Binding-site contacts:
Ligand atom N1 contacts residue ASP97 of chain 2.B at 4.0 Å.
Ligand atom C7 contacts residue ARG258 of chain 2.B at 3.4 Å.
Ligand atom C2 contacts residue ILE118 of chain 2.B at 4.0 Å (hydrophobic).
Ligand atom C9 contacts residue ASP97 of chain 2.B at 4.2 Å.
Ligand atom N2 contacts residue LEU218 of chain 2.B at 3.5 Å.
Ligand atom C10 contacts residue ILE118 of chain 2.B at 4.0 Å (hydrophobic).
Ligand atom C9 contacts residue ARG258 of chain 2.B at 3.8 Å.
Ligand atom C6A contacts residue PHE193 of chain 2.B at 4.0 Å (hydrophobic).
Ligand atom N5 contacts residue ARG258 of chain 2.B at 3.7 Å.
Ligand atom C2 contacts residue ASN116 of chain 2.B at 3.9 Å.
Ligand atom C6 contacts residue ARG258 of chain 2.B at 3.6 Å.
Ligand atom N2 contacts residue ASN116 of chain 2.B at 2.7 Å (h-bond).
Ligand atom C6A contacts residue LYS224 of chain 2.B at 3.6 Å.
Ligand atom N1 contacts residue ASN116 of chain 2.B at 3.6 Å.
Ligand atom O4 contacts residue PHE193 of chain 2.B at 3.9 Å.
Ligand atom O4 contacts residue ASP186 of chain 2.B at 3.6 Å.
Ligand atom N1 contacts residue ARG258 of chain 2.B at 4.0 Å.
Ligand atom N5 contacts residue PHE193 of chain 2.B at 3.6 Å.
Ligand atom C10 contacts residue ARG258 of chain 2.B at 4.0 Å.
Ligand atom C10 contacts residue PHE193 of chain 2.B at 4.0 Å (hydrophobic).
Ligand atom N2 contacts residue ASP186 of chain 2.B at 3.2 Å (salt-bridge).
Ligand atom C4 contacts residue MET140 of chain 2.B at 4.2 Å (hydrophobic).
Ligand atom C6 contacts residue LYS224 of chain 2.B at 4.2 Å.
Ligand atom O4 contacts residue LYS224 of chain 2.B at 3.3 Å (salt-bridge).
Ligand atom N1 contacts residue ILE118 of chain 2.B at 3.5 Å.
Ligand atom N8 contacts residue ILE118 of chain 2.B at 3.6 Å.
Ligand atom C10 contacts residue LYS224 of chain 2.B at 4.2 Å.
Ligand atom C9 contacts residue ILE118 of chain 2.B at 3.4 Å (hydrophobic).
Ligand atom C6 contacts residue PHE193 of chain 2.B at 3.7 Å (hydrophobic).
Ligand atom N3 contacts residue MET140 of chain 2.B at 4.0 Å.
Ligand atom C4 contacts residue LYS224 of chain 2.B at 4.2 Å.
Ligand atom C2 contacts residue ASP186 of chain 2.B at 3.3 Å.
Ligand atom C6A contacts residue ARG258 of chain 2.B at 4.1 Å.
Ligand atom O4 contacts residue GLY220 of chain 2.B at 3.4 Å (h-bond).
Ligand atom N8 contacts residue ARG258 of chain 2.B at 3.5 Å (salt-bridge).
Ligand atom N3 contacts residue ASP186 of chain 2.B at 2.5 Å (salt-bridge).
Ligand atom N5 contacts residue LYS224 of chain 2.B at 3.4 Å (salt-bridge).
Ligand atom C4 contacts residue ASP186 of chain 2.B at 3.5 Å.
Ligand atom C4 contacts residue PHE193 of chain 2.B at 4.1 Å (hydrophobic).
Ligand atom N8 contacts residue ASP97 of chain 2.B at 3.5 Å (salt-bridge).

A protein and the small-molecule ligand that binds it are described below.
Small molecule (SMILES): Nc1nc2ncc(CO)nc2c(=O)[nH]1

Sequence of chain 2.B:
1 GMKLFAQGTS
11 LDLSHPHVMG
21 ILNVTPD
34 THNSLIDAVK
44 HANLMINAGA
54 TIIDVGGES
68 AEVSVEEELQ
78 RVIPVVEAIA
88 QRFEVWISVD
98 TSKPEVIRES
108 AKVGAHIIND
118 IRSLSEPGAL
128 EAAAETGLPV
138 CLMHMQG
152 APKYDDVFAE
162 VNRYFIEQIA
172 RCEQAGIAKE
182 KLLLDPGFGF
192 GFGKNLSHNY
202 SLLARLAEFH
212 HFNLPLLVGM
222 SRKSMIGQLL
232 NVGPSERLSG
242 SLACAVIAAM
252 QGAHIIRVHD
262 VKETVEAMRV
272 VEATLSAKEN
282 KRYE